Sequence of chain 1.A:
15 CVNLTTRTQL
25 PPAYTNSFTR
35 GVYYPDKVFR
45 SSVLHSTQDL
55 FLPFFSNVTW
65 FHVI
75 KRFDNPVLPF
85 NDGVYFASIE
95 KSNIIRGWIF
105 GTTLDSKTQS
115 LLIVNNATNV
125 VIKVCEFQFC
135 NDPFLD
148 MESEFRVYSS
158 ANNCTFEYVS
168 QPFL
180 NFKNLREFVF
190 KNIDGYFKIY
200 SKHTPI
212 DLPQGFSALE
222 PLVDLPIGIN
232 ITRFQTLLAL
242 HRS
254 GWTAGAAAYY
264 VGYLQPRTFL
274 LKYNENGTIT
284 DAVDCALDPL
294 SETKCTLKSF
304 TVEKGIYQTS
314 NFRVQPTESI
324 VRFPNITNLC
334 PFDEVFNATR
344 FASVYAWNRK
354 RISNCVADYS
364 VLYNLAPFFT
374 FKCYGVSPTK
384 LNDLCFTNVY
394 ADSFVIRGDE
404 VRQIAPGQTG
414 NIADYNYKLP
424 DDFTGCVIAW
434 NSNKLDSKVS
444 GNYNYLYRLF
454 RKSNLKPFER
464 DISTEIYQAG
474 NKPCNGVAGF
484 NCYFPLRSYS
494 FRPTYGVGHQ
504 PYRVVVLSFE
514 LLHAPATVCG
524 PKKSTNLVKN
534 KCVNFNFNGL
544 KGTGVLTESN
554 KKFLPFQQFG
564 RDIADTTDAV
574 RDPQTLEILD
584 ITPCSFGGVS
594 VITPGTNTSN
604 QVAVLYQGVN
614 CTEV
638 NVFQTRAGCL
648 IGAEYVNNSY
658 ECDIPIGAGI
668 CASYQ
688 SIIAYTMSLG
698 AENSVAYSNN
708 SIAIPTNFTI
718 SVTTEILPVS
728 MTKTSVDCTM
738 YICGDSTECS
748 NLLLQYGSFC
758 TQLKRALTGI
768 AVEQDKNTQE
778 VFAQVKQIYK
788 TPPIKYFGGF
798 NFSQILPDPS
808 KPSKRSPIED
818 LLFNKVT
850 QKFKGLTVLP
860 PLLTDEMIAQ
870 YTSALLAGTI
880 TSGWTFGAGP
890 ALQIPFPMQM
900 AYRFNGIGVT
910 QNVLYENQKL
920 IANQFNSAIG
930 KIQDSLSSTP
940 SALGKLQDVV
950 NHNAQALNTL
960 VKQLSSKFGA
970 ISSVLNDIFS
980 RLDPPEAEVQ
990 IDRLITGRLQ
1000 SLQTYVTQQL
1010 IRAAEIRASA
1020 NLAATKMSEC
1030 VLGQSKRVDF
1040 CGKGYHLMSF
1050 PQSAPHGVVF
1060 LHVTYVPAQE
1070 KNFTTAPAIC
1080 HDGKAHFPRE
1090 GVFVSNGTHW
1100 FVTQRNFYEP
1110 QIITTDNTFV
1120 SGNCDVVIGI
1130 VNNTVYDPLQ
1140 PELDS

Binding-site contacts:
Ligand atom O7 contacts residue ASN61 of chain 1.A at 3.8 Å.
Ligand atom N2 contacts residue ASN61 of chain 1.A at 3.0 Å (h-bond).
Ligand atom C1 contacts residue ASN61 of chain 1.A at 1.4 Å.
Ligand atom O5 contacts residue TYR28 of chain 1.A at 4.0 Å.
Ligand atom O6 contacts residue ASN61 of chain 1.A at 4.5 Å.
Ligand atom C8 contacts residue PHE59 of chain 1.A at 3.3 Å (hydrophobic).
Ligand atom C5 contacts residue ASN61 of chain 1.A at 3.6 Å.
Ligand atom C3 contacts residue ASN61 of chain 1.A at 3.8 Å.
Ligand atom O5 contacts residue ASN61 of chain 1.A at 2.4 Å (h-bond).
Ligand atom C7 contacts residue ASN61 of chain 1.A at 3.9 Å.
Ligand atom C8 contacts residue SER60 of chain 1.A at 4.4 Å.
Ligand atom C1 contacts residue TYR28 of chain 1.A at 4.3 Å (hydrophobic).
Ligand atom C2 contacts residue ASN61 of chain 1.A at 2.5 Å.
Ligand atom C7 contacts residue PHE59 of chain 1.A at 4.3 Å (hydrophobic).
Ligand atom O6 contacts residue TYR28 of chain 1.A at 4.4 Å.
Ligand atom C4 contacts residue ASN61 of chain 1.A at 4.2 Å.
Ligand atom C8 contacts residue ASN30 of chain 1.A at 3.2 Å.
Ligand atom C7 contacts residue ASN30 of chain 1.A at 4.5 Å.

A protein and the small-molecule ligand that binds it are described below.
Small molecule (SMILES): CC(=O)N[C@@H]1[C@@H](O)[C@H](O)[C@@H](CO)O[C@H]1O